Sequence of chain 2.C:
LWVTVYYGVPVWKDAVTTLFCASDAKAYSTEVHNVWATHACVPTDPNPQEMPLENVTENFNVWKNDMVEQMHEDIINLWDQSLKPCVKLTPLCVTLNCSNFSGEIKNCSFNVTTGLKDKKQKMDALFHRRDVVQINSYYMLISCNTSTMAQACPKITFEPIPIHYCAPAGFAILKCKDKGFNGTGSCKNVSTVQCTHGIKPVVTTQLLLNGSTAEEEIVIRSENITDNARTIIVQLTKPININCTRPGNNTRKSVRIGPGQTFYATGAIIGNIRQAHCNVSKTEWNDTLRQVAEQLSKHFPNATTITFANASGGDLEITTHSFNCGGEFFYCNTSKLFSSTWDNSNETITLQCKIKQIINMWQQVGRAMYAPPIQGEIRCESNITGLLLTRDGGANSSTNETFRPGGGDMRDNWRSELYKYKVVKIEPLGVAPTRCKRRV

Binding-site contacts:
Ligand atom O7 contacts residue ASP202 of chain 2.C at 3.5 Å (salt-bridge).
Ligand atom C4 contacts residue ASN213 of chain 2.C at 4.2 Å.
Ligand atom O5 contacts residue ASN213 of chain 2.C at 2.4 Å (h-bond).
Ligand atom C1 contacts residue ASN213 of chain 2.C at 1.4 Å.
Ligand atom O7 contacts residue ASN213 of chain 2.C at 4.3 Å.
Ligand atom C7 contacts residue ASN213 of chain 2.C at 3.8 Å.
Ligand atom N2 contacts residue ASN213 of chain 2.C at 2.9 Å (h-bond).
Ligand atom C2 contacts residue ASN213 of chain 2.C at 2.5 Å.
Ligand atom C8 contacts residue ASP202 of chain 2.C at 3.2 Å.
Ligand atom C5 contacts residue ASN213 of chain 2.C at 3.7 Å.
Ligand atom C3 contacts residue ASN213 of chain 2.C at 3.8 Å.
Ligand atom C7 contacts residue ASP202 of chain 2.C at 3.7 Å.
Ligand atom O7 contacts residue LYS203 of chain 2.C at 4.5 Å.
Ligand atom C8 contacts residue LYS212 of chain 2.C at 3.6 Å.

This protein binds this small molecule.
Small molecule (SMILES): CC(=O)N[C@@H]1[C@@H](O)[C@H](O)[C@@H](CO)O[C@H]1O